Binding-site contacts:
Ligand atom O2P contacts residue GLY278 of chain 3.A at 3.1 Å (h-bond).
Ligand atom C2 contacts residue CYS222 of chain 3.A at 3.1 Å (hydrophobic).
Ligand atom C5' contacts residue MET72 of chain 3.A at 3.4 Å (hydrophobic).
Ligand atom C4 contacts residue ILE221 of chain 3.A at 3.7 Å (hydrophobic).
Ligand atom N7 contacts residue MET305 of chain 3.A at 2.9 Å (h-bond).
Ligand atom C5' contacts residue TYR302 of chain 3.A at 3.5 Å (hydrophobic).
Ligand atom C2 contacts residue EDO1 of chain 3.J at 3.5 Å.
Ligand atom O5' contacts residue GLY256 of chain 3.A at 3.7 Å.
Ligand atom O1P contacts residue TYR302 of chain 3.A at 2.7 Å (h-bond).
Ligand atom N7 contacts residue GLY304 of chain 3.A at 3.6 Å.
Ligand atom O6 contacts residue GLY333 of chain 3.A at 3.7 Å.
Ligand atom O6 contacts residue GLY306 of chain 3.A at 2.6 Å (h-bond).
Ligand atom O3P contacts residue GLY257 of chain 3.A at 3.0 Å (h-bond).
Ligand atom C5 contacts residue ILE221 of chain 3.A at 3.5 Å (hydrophobic).
Ligand atom O1P contacts residue SER220 of chain 3.A at 2.5 Å (h-bond).
Ligand atom O5' contacts residue GLY219 of chain 3.A at 3.4 Å.
Ligand atom O3P contacts residue GLY219 of chain 3.A at 3.5 Å.
Ligand atom P contacts residue SER220 of chain 3.A at 3.5 Å.
Ligand atom N1 contacts residue 8KY1 of chain 3.E at 3.6 Å.
Ligand atom O5' contacts residue SER220 of chain 3.A at 3.7 Å.
Ligand atom C6 contacts residue GLY306 of chain 3.A at 3.6 Å.
Ligand atom N1 contacts residue GLU332 of chain 3.A at 3.0 Å (salt-bridge).
Ligand atom O6 contacts residue MET305 of chain 3.A at 3.2 Å (h-bond).
Ligand atom N3 contacts residue 8KY1 of chain 3.E at 3.6 Å.
Ligand atom N7 contacts residue ILE221 of chain 3.A at 3.5 Å.
Ligand atom O3P contacts residue SER220 of chain 3.A at 2.7 Å (h-bond).
Ligand atom N3 contacts residue CYS222 of chain 3.A at 3.7 Å.
Ligand atom O3' contacts residue ALA70 of chain 3.A at 3.5 Å.
Ligand atom C2' contacts residue ASP255 of chain 3.A at 3.5 Å.
Ligand atom C2 contacts residue 8KY1 of chain 3.E at 3.5 Å.
Ligand atom O2' contacts residue ASP255 of chain 3.A at 2.2 Å (salt-bridge).
Ligand atom O3' contacts residue ASP255 of chain 3.A at 2.2 Å (salt-bridge).
Ligand atom N3 contacts residue EDO1 of chain 3.J at 3.2 Å (h-bond).
Ligand atom O3' contacts residue MET276 of chain 3.A at 3.7 Å.
Ligand atom C3' contacts residue ASP255 of chain 3.A at 3.4 Å.
Ligand atom C8 contacts residue MET72 of chain 3.A at 3.5 Å (hydrophobic).
Ligand atom O6 contacts residue GLY304 of chain 3.A at 3.5 Å.
Ligand atom O1P contacts residue SER279 of chain 3.A at 2.9 Å (h-bond).
Ligand atom C3' contacts residue MET72 of chain 3.A at 3.5 Å (hydrophobic).
Ligand atom C5 contacts residue MET305 of chain 3.A at 3.7 Å (hydrophobic).

Sequence of chain 3.A:
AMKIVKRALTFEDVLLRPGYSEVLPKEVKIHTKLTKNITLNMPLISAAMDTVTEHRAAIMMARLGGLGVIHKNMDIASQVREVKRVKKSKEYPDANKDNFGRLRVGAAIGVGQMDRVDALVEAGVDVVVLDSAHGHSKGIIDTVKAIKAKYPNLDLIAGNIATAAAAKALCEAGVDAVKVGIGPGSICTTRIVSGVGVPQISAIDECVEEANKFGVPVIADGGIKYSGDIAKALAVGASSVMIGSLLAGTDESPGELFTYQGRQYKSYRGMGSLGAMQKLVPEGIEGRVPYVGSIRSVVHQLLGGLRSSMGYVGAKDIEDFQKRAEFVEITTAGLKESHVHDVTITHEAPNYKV

The protein below binds the small molecule below.
Small molecule (SMILES): O=c1[nH]cnc2c1ncn2[C@@H]1O[C@H](COP(=O)(O)O)[C@@H](O)[C@H]1O